Sequence of chain 1.A:
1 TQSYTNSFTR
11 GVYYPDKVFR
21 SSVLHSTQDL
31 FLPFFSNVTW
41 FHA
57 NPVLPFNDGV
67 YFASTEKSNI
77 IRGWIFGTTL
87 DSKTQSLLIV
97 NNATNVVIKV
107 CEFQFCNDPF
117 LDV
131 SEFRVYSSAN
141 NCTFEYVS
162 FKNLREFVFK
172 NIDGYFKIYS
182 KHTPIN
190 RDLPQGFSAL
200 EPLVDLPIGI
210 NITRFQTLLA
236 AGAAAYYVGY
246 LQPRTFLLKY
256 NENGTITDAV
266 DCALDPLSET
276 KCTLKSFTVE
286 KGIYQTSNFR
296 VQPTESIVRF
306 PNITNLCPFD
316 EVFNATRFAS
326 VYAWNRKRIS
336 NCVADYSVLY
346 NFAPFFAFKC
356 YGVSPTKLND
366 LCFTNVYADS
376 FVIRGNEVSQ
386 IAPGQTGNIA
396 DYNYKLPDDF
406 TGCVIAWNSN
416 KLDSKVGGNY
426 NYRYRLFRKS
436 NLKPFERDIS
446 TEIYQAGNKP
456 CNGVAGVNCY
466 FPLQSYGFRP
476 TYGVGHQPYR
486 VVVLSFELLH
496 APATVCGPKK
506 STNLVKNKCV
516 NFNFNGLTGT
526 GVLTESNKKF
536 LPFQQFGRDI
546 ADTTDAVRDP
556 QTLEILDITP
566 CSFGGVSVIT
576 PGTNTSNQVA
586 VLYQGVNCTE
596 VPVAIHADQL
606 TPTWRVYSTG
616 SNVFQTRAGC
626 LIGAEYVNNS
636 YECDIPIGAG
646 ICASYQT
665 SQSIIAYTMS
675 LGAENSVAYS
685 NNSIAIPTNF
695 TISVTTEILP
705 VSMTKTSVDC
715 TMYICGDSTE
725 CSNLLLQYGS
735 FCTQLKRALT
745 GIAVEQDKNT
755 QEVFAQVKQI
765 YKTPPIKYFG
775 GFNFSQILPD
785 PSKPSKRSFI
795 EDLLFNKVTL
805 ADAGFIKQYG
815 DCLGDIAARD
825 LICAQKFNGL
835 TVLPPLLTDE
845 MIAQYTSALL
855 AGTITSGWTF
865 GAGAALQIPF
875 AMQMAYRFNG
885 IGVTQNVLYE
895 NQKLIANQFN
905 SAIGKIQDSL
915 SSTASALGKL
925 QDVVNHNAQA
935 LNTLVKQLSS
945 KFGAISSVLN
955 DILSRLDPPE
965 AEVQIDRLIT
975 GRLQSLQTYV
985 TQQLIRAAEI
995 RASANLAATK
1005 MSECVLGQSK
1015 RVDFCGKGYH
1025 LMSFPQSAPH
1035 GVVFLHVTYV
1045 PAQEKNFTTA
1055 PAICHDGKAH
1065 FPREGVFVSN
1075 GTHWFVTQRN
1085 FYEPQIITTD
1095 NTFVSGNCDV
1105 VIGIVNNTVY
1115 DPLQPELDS

A protein and the small-molecule ligand that binds it are described below.
Small molecule (SMILES): CC(=O)N[C@@H]1[C@@H](O)[C@H](O)[C@@H](CO)O[C@H]1O

Binding-site contacts:
Ligand atom C3 contacts residue ASN319 of chain 1.A at 3.8 Å.
Ligand atom O7 contacts residue ASN319 of chain 1.A at 3.2 Å (h-bond).
Ligand atom C4 contacts residue ASN319 of chain 1.A at 4.2 Å.
Ligand atom O5 contacts residue ASN319 of chain 1.A at 2.4 Å (h-bond).
Ligand atom C7 contacts residue ASN319 of chain 1.A at 3.2 Å.
Ligand atom N2 contacts residue ASN319 of chain 1.A at 2.9 Å (h-bond).
Ligand atom C5 contacts residue ASN319 of chain 1.A at 3.7 Å.
Ligand atom C1 contacts residue ASN319 of chain 1.A at 1.4 Å.
Ligand atom C8 contacts residue ASN319 of chain 1.A at 4.3 Å.
Ligand atom C2 contacts residue ASN319 of chain 1.A at 2.5 Å.
Ligand atom C8 contacts residue PHE347 of chain 1.A at 4.3 Å (hydrophobic).